Binding-site contacts:
Ligand atom C4 contacts residue TYR84 of chain 1.A at 4.2 Å (hydrophobic).
Ligand atom O6 contacts residue TYR84 of chain 1.A at 3.8 Å.
Ligand atom O7 contacts residue ASN1458 of chain 1.A at 4.1 Å.
Ligand atom O5 contacts residue TYR84 of chain 1.A at 4.0 Å.
Ligand atom C6 contacts residue TYR84 of chain 1.A at 3.3 Å (hydrophobic).
Ligand atom C8 contacts residue MET1456 of chain 1.A at 3.7 Å (hydrophobic).
Ligand atom C4 contacts residue PRO85 of chain 1.A at 3.8 Å (hydrophobic).
Ligand atom C6 contacts residue PRO85 of chain 1.A at 3.5 Å (hydrophobic).
Ligand atom O7 contacts residue GLN1457 of chain 1.A at 3.9 Å.
Ligand atom O5 contacts residue ASP1507 of chain 1.A at 3.5 Å.
Ligand atom C2 contacts residue ASN1504 of chain 1.A at 2.5 Å.
Ligand atom C1 contacts residue SER1506 of chain 1.A at 3.9 Å.
Ligand atom C5 contacts residue ASN1504 of chain 1.A at 3.7 Å.
Ligand atom C1 contacts residue PRO1459 of chain 1.A at 4.2 Å (hydrophobic).
Ligand atom C1 contacts residue ASN1504 of chain 1.A at 1.4 Å.
Ligand atom C7 contacts residue ASN1504 of chain 1.A at 3.8 Å.
Ligand atom O6 contacts residue PRO85 of chain 1.A at 3.1 Å (h-bond).
Ligand atom O3 contacts residue TYR84 of chain 1.A at 3.6 Å.
Ligand atom C1 contacts residue ASP1507 of chain 1.A at 3.9 Å.
Ligand atom C8 contacts residue PRO91 of chain 1.A at 3.9 Å (hydrophobic).
Ligand atom O5 contacts residue PRO1459 of chain 1.A at 3.8 Å.
Ligand atom C3 contacts residue ASN1504 of chain 1.A at 3.8 Å.
Ligand atom N2 contacts residue ASN1504 of chain 1.A at 2.8 Å (h-bond).
Ligand atom C5 contacts residue PRO85 of chain 1.A at 3.7 Å (hydrophobic).
Ligand atom C5 contacts residue TYR84 of chain 1.A at 3.8 Å (hydrophobic).
Ligand atom O6 contacts residue ASP1507 of chain 1.A at 3.1 Å (salt-bridge).
Ligand atom O7 contacts residue MET1456 of chain 1.A at 3.3 Å.
Ligand atom N2 contacts residue MET1456 of chain 1.A at 3.8 Å.
Ligand atom C8 contacts residue ASN1504 of chain 1.A at 4.0 Å.
Ligand atom C3 contacts residue PRO85 of chain 1.A at 3.9 Å (hydrophobic).
Ligand atom C2 contacts residue MET1456 of chain 1.A at 3.4 Å (hydrophobic).
Ligand atom C1 contacts residue MET1456 of chain 1.A at 4.0 Å (hydrophobic).
Ligand atom C8 contacts residue ALA90 of chain 1.A at 3.8 Å (hydrophobic).
Ligand atom O4 contacts residue PRO85 of chain 1.A at 3.3 Å.
Ligand atom O5 contacts residue ASN1458 of chain 1.A at 3.9 Å.
Ligand atom C7 contacts residue MET1456 of chain 1.A at 3.6 Å (hydrophobic).
Ligand atom C4 contacts residue ASN1458 of chain 1.A at 4.2 Å.
Ligand atom C8 contacts residue ASN1458 of chain 1.A at 4.0 Å.
Ligand atom O3 contacts residue GLN1457 of chain 1.A at 4.2 Å.
Ligand atom O5 contacts residue ASN1504 of chain 1.A at 2.4 Å (h-bond).

A protein and the small-molecule ligand that binds it are described below.
Small molecule (SMILES): CC(=O)N[C@H]1[C@H](O[C@H]2[C@H](O)[C@@H](NC(C)=O)CO[C@@H]2CO)O[C@H](CO)[C@@H](O[C@@H]2O[C@H](CO[C@@H]3O[C@H](CO)[C@@H](O)[C@H](O)[C@@H]3O)[C@@H](O)[C@H](O[C@@H]3O[C@H](CO)[C@@H](O)[C@H](O)[C@@H]3O)[C@@H]2O)[C@@H]1O

Sequence of chain 1.A:
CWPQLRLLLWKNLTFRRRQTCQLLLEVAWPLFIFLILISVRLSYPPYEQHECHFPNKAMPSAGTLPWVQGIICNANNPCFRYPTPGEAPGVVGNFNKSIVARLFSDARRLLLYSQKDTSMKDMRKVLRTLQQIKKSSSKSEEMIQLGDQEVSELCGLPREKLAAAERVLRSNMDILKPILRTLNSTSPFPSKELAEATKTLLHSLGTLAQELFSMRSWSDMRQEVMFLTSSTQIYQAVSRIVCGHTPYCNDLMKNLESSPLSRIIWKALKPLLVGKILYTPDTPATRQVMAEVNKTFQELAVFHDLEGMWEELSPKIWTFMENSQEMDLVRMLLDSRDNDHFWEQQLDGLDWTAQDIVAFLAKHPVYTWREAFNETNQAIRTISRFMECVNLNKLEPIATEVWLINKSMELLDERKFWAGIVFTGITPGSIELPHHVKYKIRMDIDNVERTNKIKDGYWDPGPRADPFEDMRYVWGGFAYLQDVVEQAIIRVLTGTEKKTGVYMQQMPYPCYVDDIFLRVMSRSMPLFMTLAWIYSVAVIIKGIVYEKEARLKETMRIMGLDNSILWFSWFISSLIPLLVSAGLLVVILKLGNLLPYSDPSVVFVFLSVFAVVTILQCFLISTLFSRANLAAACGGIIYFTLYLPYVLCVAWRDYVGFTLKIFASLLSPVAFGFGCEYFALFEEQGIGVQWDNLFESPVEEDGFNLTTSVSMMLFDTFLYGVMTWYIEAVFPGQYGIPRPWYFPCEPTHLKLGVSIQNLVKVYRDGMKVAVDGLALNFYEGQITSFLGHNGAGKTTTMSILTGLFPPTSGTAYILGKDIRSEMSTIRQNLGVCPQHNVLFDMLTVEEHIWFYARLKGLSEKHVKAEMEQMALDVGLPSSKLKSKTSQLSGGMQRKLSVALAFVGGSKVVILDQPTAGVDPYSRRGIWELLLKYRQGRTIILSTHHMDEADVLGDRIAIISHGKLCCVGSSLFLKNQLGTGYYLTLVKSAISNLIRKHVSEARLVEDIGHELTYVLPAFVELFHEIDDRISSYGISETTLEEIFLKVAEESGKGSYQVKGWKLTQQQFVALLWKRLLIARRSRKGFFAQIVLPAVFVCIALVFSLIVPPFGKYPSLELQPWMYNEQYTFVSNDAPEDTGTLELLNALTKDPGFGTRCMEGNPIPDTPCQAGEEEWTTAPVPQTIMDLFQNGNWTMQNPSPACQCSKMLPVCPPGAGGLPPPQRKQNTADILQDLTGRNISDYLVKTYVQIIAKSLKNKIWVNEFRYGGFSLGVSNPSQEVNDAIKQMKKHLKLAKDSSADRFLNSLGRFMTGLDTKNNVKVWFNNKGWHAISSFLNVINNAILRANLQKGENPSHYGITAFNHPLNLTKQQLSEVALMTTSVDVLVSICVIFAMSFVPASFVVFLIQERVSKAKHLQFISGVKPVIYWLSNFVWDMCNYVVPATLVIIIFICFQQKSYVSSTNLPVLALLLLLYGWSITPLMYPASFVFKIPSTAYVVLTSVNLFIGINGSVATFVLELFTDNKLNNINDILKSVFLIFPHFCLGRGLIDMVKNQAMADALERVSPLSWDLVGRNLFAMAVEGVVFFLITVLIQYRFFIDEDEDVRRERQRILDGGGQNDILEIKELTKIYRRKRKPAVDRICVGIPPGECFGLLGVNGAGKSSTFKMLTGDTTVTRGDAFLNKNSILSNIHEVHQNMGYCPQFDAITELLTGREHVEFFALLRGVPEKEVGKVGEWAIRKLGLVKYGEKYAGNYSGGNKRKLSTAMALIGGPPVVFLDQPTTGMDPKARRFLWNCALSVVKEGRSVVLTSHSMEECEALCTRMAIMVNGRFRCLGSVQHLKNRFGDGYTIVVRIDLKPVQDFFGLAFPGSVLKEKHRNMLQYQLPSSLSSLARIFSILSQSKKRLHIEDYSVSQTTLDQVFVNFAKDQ